Binding-site contacts:
Ligand atom C3 contacts residue GLU282 of chain 1.A at 3.9 Å.
Ligand atom O3 contacts residue GLU282 of chain 1.A at 3.0 Å (salt-bridge).
Ligand atom C11 contacts residue LEU149 of chain 1.A at 3.8 Å (hydrophobic).
Ligand atom C12 contacts residue GLY186 of chain 1.A at 4.2 Å.
Ligand atom C5 contacts residue TYR218 of chain 1.A at 3.9 Å (hydrophobic).
Ligand atom C12 contacts residue PRO187 of chain 1.A at 4.2 Å (hydrophobic).
Ligand atom C7 contacts residue MET193 of chain 1.A at 4.2 Å (hydrophobic).
Ligand atom C17 contacts residue MET193 of chain 1.A at 4.3 Å (hydrophobic).
Ligand atom C8 contacts residue TYR218 of chain 1.A at 4.0 Å (hydrophobic).
Ligand atom C12 contacts residue VAL143 of chain 1.A at 3.6 Å (hydrophobic).
Ligand atom C6 contacts residue TYR218 of chain 1.A at 3.4 Å (hydrophobic).
Ligand atom C2 contacts residue MET279 of chain 1.A at 4.2 Å (hydrophobic).
Ligand atom C6 contacts residue SER222 of chain 1.A at 3.4 Å.
Ligand atom C4 contacts residue HIS221 of chain 1.A at 3.8 Å.
Ligand atom C19 contacts residue TYR218 of chain 1.A at 4.3 Å (hydrophobic).
Ligand atom C15 contacts residue PHE226 of chain 1.A at 3.6 Å (hydrophobic).
Ligand atom C16 contacts residue MET193 of chain 1.A at 2.9 Å (hydrophobic).
Ligand atom C9 contacts residue LEU149 of chain 1.A at 4.3 Å (hydrophobic).
Ligand atom O17 contacts residue SER142 of chain 1.A at 3.3 Å (h-bond).
Ligand atom C18 contacts residue SER142 of chain 1.A at 3.8 Å.
Ligand atom C3 contacts residue HIS221 of chain 1.A at 3.6 Å.
Ligand atom C15 contacts residue MET193 of chain 1.A at 2.1 Å (hydrophobic).
Ligand atom C18 contacts residue LEU149 of chain 1.A at 3.9 Å (hydrophobic).
Ligand atom C2 contacts residue PHE259 of chain 1.A at 4.1 Å (hydrophobic).
Ligand atom C18 contacts residue TYR155 of chain 1.A at 3.6 Å (hydrophobic).
Ligand atom C19 contacts residue LEU149 of chain 1.A at 3.0 Å (hydrophobic).
Ligand atom C11 contacts residue VAL143 of chain 1.A at 3.3 Å (hydrophobic).
Ligand atom C3 contacts residue VAL225 of chain 1.A at 3.8 Å (hydrophobic).
Ligand atom C7 contacts residue TYR218 of chain 1.A at 3.5 Å (hydrophobic).
Ligand atom O17 contacts residue TYR155 of chain 1.A at 3.6 Å.
Ligand atom C4 contacts residue TYR218 of chain 1.A at 4.2 Å (hydrophobic).
Ligand atom O3 contacts residue VAL283 of chain 1.A at 4.0 Å.
Ligand atom C16 contacts residue PHE226 of chain 1.A at 4.1 Å (hydrophobic).
Ligand atom C14 contacts residue MET193 of chain 1.A at 3.5 Å (hydrophobic).
Ligand atom C2 contacts residue GLU282 of chain 1.A at 3.8 Å.
Ligand atom O3 contacts residue VAL225 of chain 1.A at 3.9 Å.
Ligand atom C10 contacts residue LEU149 of chain 1.A at 4.2 Å (hydrophobic).
Ligand atom C1 contacts residue PHE259 of chain 1.A at 3.9 Å (hydrophobic).
Ligand atom O3 contacts residue HIS221 of chain 1.A at 2.5 Å (h-bond).
Ligand atom C7 contacts residue SER222 of chain 1.A at 4.0 Å.

This small molecule binds to this protein.
Small molecule (SMILES): C[C@]12CC[C@H](O)CC1=CC[C@@H]1[C@@H]2CC[C@]2(C)C(=O)CC[C@@H]12

Sequence of chain 1.A:
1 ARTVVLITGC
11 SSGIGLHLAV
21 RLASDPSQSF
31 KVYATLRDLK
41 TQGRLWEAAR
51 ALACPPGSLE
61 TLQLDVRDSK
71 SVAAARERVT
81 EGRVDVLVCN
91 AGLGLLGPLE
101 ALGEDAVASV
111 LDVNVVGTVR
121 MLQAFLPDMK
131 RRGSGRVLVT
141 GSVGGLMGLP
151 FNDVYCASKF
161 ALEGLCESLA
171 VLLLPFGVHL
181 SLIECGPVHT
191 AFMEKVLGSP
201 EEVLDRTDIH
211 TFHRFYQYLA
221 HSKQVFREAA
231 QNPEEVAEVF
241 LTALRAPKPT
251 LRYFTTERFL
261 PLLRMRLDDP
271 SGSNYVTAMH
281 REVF